This small molecule binds to this protein.
Small molecule (SMILES): CC(=O)N[C@H]1[C@H](O[C@H]2[C@H](O)[C@@H](NC(C)=O)CO[C@@H]2CO)O[C@H](CO)[C@@H](O)[C@@H]1O

Binding-site contacts:
Ligand atom C3 contacts residue ASN1131 of chain 1.C at 3.8 Å.
Ligand atom C2 contacts residue ASN1131 of chain 1.C at 2.5 Å.
Ligand atom C8 contacts residue ASN1131 of chain 1.C at 4.5 Å.
Ligand atom C4 contacts residue ASN1131 of chain 1.C at 4.3 Å.
Ligand atom O7 contacts residue ASN1131 of chain 1.C at 3.6 Å.
Ligand atom C5 contacts residue ASN1131 of chain 1.C at 3.6 Å.
Ligand atom C1 contacts residue ASN1131 of chain 1.C at 1.4 Å.
Ligand atom C7 contacts residue ASN1131 of chain 1.C at 3.4 Å.
Ligand atom O5 contacts residue ASN1131 of chain 1.C at 2.4 Å (h-bond).
Ligand atom N2 contacts residue ASN1131 of chain 1.C at 2.9 Å (h-bond).

Sequence of chain 1.C:
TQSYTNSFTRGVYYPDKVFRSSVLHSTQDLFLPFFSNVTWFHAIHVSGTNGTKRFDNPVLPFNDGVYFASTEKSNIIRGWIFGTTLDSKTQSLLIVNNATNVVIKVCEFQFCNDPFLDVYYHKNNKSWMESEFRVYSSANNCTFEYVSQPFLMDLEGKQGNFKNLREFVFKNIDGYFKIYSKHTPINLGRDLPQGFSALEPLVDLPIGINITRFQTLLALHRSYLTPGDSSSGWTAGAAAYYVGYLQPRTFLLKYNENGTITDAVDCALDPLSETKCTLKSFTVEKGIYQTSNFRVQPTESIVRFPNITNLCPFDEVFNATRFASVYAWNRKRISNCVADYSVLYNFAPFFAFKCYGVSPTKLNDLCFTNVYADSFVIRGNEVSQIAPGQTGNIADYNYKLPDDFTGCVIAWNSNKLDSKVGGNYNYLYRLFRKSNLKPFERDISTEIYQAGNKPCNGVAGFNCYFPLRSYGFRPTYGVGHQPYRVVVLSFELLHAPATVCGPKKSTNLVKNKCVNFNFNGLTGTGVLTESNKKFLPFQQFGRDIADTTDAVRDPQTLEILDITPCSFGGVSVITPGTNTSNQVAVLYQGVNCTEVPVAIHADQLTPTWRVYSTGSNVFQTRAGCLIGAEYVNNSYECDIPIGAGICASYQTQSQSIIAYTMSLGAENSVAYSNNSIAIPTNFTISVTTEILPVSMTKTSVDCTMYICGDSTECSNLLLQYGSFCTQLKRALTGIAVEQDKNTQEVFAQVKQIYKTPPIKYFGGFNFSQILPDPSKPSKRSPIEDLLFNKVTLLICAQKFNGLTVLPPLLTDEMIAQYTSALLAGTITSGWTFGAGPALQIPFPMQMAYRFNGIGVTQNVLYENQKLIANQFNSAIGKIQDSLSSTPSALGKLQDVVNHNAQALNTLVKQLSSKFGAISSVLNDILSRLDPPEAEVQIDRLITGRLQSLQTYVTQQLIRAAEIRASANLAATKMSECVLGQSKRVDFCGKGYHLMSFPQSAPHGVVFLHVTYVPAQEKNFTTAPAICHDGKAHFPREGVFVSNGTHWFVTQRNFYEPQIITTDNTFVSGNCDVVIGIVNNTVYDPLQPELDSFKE